Binding-site contacts:
Ligand atom C1 contacts residue ASN158 of chain 1.A at 1.4 Å.
Ligand atom C2 contacts residue ASN158 of chain 1.A at 2.5 Å.
Ligand atom C7 contacts residue ASN158 of chain 1.A at 3.1 Å.
Ligand atom C5 contacts residue ASN158 of chain 1.A at 3.7 Å.
Ligand atom C7 contacts residue THR156 of chain 1.A at 4.3 Å.
Ligand atom O5 contacts residue ASN158 of chain 1.A at 2.4 Å (h-bond).
Ligand atom N2 contacts residue ASN158 of chain 1.A at 2.9 Å (h-bond).
Ligand atom O7 contacts residue ASP157 of chain 1.A at 4.2 Å.
Ligand atom N2 contacts residue THR156 of chain 1.A at 4.1 Å.
Ligand atom O7 contacts residue ASN158 of chain 1.A at 2.8 Å (h-bond).
Ligand atom C8 contacts residue THR156 of chain 1.A at 4.2 Å.
Ligand atom C4 contacts residue ASN158 of chain 1.A at 4.2 Å.
Ligand atom C3 contacts residue ASN158 of chain 1.A at 3.8 Å.
Ligand atom C8 contacts residue ASN158 of chain 1.A at 4.3 Å.
Ligand atom C1 contacts residue THR156 of chain 1.A at 4.2 Å.

A small-molecule ligand and the protein it binds are described below.
Small molecule (SMILES): CC(=O)N[C@@H]1[C@@H](O)[C@H](O)[C@@H](CO)O[C@H]1O

Sequence of chain 1.A:
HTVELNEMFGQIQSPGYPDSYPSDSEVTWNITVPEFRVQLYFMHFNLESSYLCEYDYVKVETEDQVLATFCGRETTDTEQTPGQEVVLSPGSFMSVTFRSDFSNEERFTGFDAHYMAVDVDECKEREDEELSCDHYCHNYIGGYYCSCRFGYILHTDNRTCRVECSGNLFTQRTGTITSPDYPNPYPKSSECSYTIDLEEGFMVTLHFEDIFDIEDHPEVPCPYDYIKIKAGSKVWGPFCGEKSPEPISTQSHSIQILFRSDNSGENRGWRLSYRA